Sequence of chain 1.B:
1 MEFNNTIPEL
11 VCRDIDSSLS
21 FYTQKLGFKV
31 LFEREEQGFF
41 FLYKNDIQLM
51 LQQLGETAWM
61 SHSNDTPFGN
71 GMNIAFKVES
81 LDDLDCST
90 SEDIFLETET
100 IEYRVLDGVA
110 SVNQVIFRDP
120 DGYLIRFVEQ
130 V

Sequence of chain 1.A:
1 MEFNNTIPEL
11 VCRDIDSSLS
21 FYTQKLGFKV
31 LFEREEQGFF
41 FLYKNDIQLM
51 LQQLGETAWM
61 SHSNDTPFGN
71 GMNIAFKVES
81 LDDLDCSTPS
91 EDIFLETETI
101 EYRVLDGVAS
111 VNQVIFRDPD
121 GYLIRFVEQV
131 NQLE

Binding-site contacts:
Ligand atom C12 contacts residue MET50 of chain 1.B at 3.5 Å (hydrophobic).
Ligand atom O18 contacts residue PHE32 of chain 1.B at 3.6 Å.
Ligand atom C09 contacts residue GLN129 of chain 1.A at 3.5 Å.
Ligand atom C03 contacts residue PHE3 of chain 1.B at 3.6 Å (hydrophobic).
Ligand atom C07 contacts residue LYS77 of chain 1.A at 3.6 Å.
Ligand atom C17 contacts residue PHE39 of chain 1.B at 3.7 Å (hydrophobic).
Ligand atom C17 contacts residue ARG34 of chain 1.B at 3.6 Å.
Ligand atom C14 contacts residue ARG125 of chain 1.A at 3.5 Å.
Ligand atom O18 contacts residue ARG34 of chain 1.B at 3.0 Å (salt-bridge).
Ligand atom C10 contacts residue VAL111 of chain 1.A at 3.9 Å (hydrophobic).
Ligand atom N15 contacts residue MET50 of chain 1.B at 3.9 Å.
Ligand atom C07 contacts residue PHE3 of chain 1.B at 3.7 Å (hydrophobic).
Ligand atom C07 contacts residue VAL127 of chain 1.A at 3.7 Å (hydrophobic).
Ligand atom N15 contacts residue GLU9 of chain 1.B at 3.5 Å (salt-bridge).
Ligand atom C08 contacts residue PHE3 of chain 1.B at 3.9 Å (hydrophobic).
Ligand atom C14 contacts residue MET50 of chain 1.B at 3.4 Å (hydrophobic).
Ligand atom N16 contacts residue MET50 of chain 1.B at 3.8 Å.
Ligand atom N16 contacts residue TYR102 of chain 1.A at 3.9 Å.
Ligand atom C01 contacts residue TYR102 of chain 1.A at 3.4 Å (hydrophobic).
Ligand atom C06 contacts residue VAL127 of chain 1.A at 3.7 Å (hydrophobic).
Ligand atom C10 contacts residue PHE3 of chain 1.B at 3.5 Å (hydrophobic).
Ligand atom C06 contacts residue PHE3 of chain 1.B at 3.8 Å (hydrophobic).
Ligand atom C09 contacts residue PHE3 of chain 1.B at 3.6 Å (hydrophobic).
Ligand atom C11 contacts residue PHE3 of chain 1.B at 3.6 Å (hydrophobic).
Ligand atom C09 contacts residue VAL111 of chain 1.A at 4.0 Å (hydrophobic).
Ligand atom O18 contacts residue VAL104 of chain 1.A at 3.7 Å.
Ligand atom C01 contacts residue ARG125 of chain 1.A at 3.3 Å.
Ligand atom C08 contacts residue LYS77 of chain 1.A at 3.6 Å.
Ligand atom C17 contacts residue MET50 of chain 1.B at 3.9 Å (hydrophobic).
Ligand atom C02 contacts residue PHE3 of chain 1.B at 3.6 Å (hydrophobic).
Ligand atom C08 contacts residue VAL127 of chain 1.A at 3.8 Å (hydrophobic).
Ligand atom N16 contacts residue ARG34 of chain 1.B at 3.0 Å (salt-bridge).
Ligand atom C11 contacts residue VAL127 of chain 1.A at 3.9 Å (hydrophobic).
Ligand atom N16 contacts residue PHE39 of chain 1.B at 3.4 Å.
Ligand atom O13 contacts residue ARG125 of chain 1.A at 3.0 Å (salt-bridge).
Ligand atom N15 contacts residue ARG125 of chain 1.A at 3.1 Å (salt-bridge).
Ligand atom N05 contacts residue ILE7 of chain 1.B at 3.9 Å.
Ligand atom O18 contacts residue PHE39 of chain 1.B at 3.9 Å.
Ligand atom O13 contacts residue MET50 of chain 1.B at 3.1 Å (h-bond).
Ligand atom C04 contacts residue ARG125 of chain 1.A at 3.9 Å.

A small-molecule ligand and the protein it binds are described below.
Small molecule (SMILES): C[C@H](c1c[nH]c2ccccc12)[C@@H]1OC(N)=NC1=O